Binding-site contacts:
Ligand atom C3 contacts residue THR160 of chain 1.D at 4.3 Å.
Ligand atom C24 contacts residue SER512 of chain 1.D at 3.7 Å.
Ligand atom C18 contacts residue ILE505 of chain 1.D at 4.2 Å (hydrophobic).
Ligand atom C19 contacts residue LEU501 of chain 1.D at 4.5 Å (hydrophobic).
Ligand atom C15 contacts residue LEU163 of chain 1.D at 4.2 Å (hydrophobic).
Ligand atom C4 contacts residue ALA504 of chain 1.D at 4.5 Å (hydrophobic).
Ligand atom C15 contacts residue LEU164 of chain 1.D at 4.0 Å (hydrophobic).
Ligand atom C19 contacts residue ILE505 of chain 1.D at 3.5 Å (hydrophobic).
Ligand atom O1 contacts residue GLN218 of chain 1.D at 3.7 Å.
Ligand atom C16 contacts residue SER512 of chain 1.D at 4.2 Å.
Ligand atom C16 contacts residue LEU167 of chain 1.D at 3.5 Å (hydrophobic).
Ligand atom C17 contacts residue LEU163 of chain 1.D at 4.5 Å (hydrophobic).
Ligand atom C3 contacts residue GLN218 of chain 1.D at 4.0 Å.
Ligand atom C6 contacts residue GLN218 of chain 1.D at 4.1 Å.
Ligand atom C5 contacts residue GLN218 of chain 1.D at 4.3 Å.
Ligand atom O1 contacts residue TYR156 of chain 1.D at 3.9 Å.
Ligand atom C15 contacts residue LEU167 of chain 1.D at 4.2 Å (hydrophobic).
Ligand atom C18 contacts residue TRP508 of chain 1.D at 4.1 Å (hydrophobic).
Ligand atom C6 contacts residue THR160 of chain 1.D at 4.3 Å.
Ligand atom C26 contacts residue LEU515 of chain 1.D at 4.1 Å (hydrophobic).
Ligand atom C22 contacts residue SER512 of chain 1.D at 4.2 Å.
Ligand atom C4 contacts residue GLN218 of chain 1.D at 3.2 Å.
Ligand atom C2 contacts residue TYR156 of chain 1.D at 4.5 Å (hydrophobic).
Ligand atom C3 contacts residue TYR156 of chain 1.D at 4.2 Å (hydrophobic).
Ligand atom C19 contacts residue ALA504 of chain 1.D at 3.8 Å (hydrophobic).
Ligand atom C6 contacts residue LEU164 of chain 1.D at 4.4 Å (hydrophobic).
Ligand atom C7 contacts residue LEU164 of chain 1.D at 3.6 Å (hydrophobic).
Ligand atom C23 contacts residue SER512 of chain 1.D at 3.7 Å.
Ligand atom C6 contacts residue TRP508 of chain 1.D at 4.5 Å (hydrophobic).
Ligand atom C14 contacts residue LEU163 of chain 1.D at 3.9 Å (hydrophobic).
Ligand atom C11 contacts residue ILE505 of chain 1.D at 4.3 Å (hydrophobic).
Ligand atom C7 contacts residue TRP508 of chain 1.D at 4.3 Å (hydrophobic).

The protein below binds the small molecule below.
Small molecule (SMILES): CC(C)CCC[C@@H](C)[C@H]1CC[C@H]2[C@@H]3CC=C4C[C@@H](O)CC[C@]4(C)[C@H]3CC[C@]12C

Sequence of chain 1.D:
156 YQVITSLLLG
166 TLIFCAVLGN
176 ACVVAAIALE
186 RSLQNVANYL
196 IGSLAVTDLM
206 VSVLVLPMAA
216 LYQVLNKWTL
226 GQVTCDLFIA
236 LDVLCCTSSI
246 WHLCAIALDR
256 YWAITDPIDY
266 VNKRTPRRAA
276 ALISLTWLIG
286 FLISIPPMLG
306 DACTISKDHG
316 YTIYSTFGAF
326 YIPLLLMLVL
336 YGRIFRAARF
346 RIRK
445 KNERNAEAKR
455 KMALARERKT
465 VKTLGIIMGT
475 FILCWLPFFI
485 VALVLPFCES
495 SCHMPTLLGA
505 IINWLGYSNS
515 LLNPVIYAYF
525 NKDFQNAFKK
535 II